Binding-site contacts:
Ligand atom C8 contacts residue THR604 of chain 1.A at 3.3 Å.
Ligand atom C4 contacts residue ASN603 of chain 1.A at 4.1 Å.
Ligand atom N2 contacts residue THR604 of chain 1.A at 3.7 Å.
Ligand atom C1 contacts residue ASN603 of chain 1.A at 1.4 Å.
Ligand atom O5 contacts residue ASN603 of chain 1.A at 2.3 Å (h-bond).
Ligand atom C3 contacts residue ASN603 of chain 1.A at 3.7 Å.
Ligand atom C8 contacts residue ASN603 of chain 1.A at 3.2 Å.
Ligand atom C1 contacts residue THR604 of chain 1.A at 4.4 Å.
Ligand atom N2 contacts residue ASN603 of chain 1.A at 2.8 Å (h-bond).
Ligand atom O7 contacts residue ASN603 of chain 1.A at 4.3 Å.
Ligand atom C7 contacts residue THR604 of chain 1.A at 4.0 Å.
Ligand atom C2 contacts residue ASN603 of chain 1.A at 2.3 Å.
Ligand atom C7 contacts residue ASN603 of chain 1.A at 3.5 Å.
Ligand atom C5 contacts residue ASN603 of chain 1.A at 3.6 Å.

This protein binds this small molecule.
Small molecule (SMILES): CC(=O)N[C@@H]1[C@@H](O)[C@H](O)[C@@H](CO)O[C@H]1O

Sequence of chain 1.A:
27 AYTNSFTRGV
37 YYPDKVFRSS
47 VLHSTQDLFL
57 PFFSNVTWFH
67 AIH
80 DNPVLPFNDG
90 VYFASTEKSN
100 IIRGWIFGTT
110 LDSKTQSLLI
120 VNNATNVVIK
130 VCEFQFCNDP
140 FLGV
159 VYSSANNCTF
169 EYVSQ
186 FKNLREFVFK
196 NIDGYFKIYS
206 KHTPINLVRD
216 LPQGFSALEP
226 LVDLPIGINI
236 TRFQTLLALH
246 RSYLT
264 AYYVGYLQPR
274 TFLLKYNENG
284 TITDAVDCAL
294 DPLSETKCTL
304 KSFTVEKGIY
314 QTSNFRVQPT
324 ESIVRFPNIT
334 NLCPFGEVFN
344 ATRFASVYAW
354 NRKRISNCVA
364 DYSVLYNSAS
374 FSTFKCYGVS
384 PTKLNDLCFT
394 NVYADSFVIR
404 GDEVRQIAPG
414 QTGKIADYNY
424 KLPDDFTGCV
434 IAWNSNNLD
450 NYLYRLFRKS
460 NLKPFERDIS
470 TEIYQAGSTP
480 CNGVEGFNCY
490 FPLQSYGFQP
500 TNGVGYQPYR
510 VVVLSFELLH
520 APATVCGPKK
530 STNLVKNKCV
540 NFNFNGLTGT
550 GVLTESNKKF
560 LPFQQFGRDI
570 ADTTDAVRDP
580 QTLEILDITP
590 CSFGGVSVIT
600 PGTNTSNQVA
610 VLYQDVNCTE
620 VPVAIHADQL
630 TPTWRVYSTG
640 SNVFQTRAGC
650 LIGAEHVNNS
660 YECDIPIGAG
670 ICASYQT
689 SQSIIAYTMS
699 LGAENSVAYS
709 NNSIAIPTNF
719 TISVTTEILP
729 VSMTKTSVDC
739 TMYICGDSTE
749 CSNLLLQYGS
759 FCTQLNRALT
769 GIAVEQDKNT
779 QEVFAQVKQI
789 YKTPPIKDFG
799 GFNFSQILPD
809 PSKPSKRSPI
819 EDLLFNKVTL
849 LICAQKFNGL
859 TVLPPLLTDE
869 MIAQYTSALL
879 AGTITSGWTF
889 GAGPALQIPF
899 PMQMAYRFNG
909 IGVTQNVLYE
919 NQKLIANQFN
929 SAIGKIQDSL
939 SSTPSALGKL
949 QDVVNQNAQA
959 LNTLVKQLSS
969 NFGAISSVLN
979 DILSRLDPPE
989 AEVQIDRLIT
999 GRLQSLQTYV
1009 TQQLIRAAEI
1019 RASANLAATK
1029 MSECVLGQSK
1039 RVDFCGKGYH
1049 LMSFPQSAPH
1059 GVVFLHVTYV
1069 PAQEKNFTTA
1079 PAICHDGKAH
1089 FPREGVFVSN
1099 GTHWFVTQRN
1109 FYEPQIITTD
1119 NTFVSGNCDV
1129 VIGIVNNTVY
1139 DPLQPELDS